Binding-site contacts:
Ligand atom C2 contacts residue PRO116 of chain 1.B at 4.0 Å (hydrophobic).
Ligand atom C1 contacts residue VAL102 of chain 1.B at 4.2 Å (hydrophobic).
Ligand atom C5 contacts residue GLY118 of chain 1.B at 3.9 Å.
Ligand atom N2 contacts residue GLY118 of chain 1.B at 2.9 Å.
Ligand atom N3 contacts residue GLY118 of chain 1.B at 4.1 Å.
Ligand atom O1 contacts residue VAL102 of chain 1.B at 3.5 Å.
Ligand atom C1 contacts residue PRO116 of chain 1.B at 4.0 Å (hydrophobic).
Ligand atom N3 contacts residue ASP100 of chain 1.B at 3.6 Å.
Ligand atom C6 contacts residue ALA101 of chain 1.B at 4.5 Å (hydrophobic).
Ligand atom O1 contacts residue ASP100 of chain 1.B at 3.3 Å (salt-bridge).
Ligand atom N3 contacts residue ALA101 of chain 1.B at 3.7 Å.
Ligand atom N1 contacts residue PRO116 of chain 1.B at 3.6 Å.
Ligand atom O1 contacts residue ALA101 of chain 1.B at 4.3 Å.
Ligand atom C4 contacts residue PRO116 of chain 1.B at 4.2 Å (hydrophobic).
Ligand atom C1 contacts residue ALA101 of chain 1.B at 4.4 Å (hydrophobic).
Ligand atom C3 contacts residue PRO116 of chain 1.B at 3.8 Å (hydrophobic).
Ligand atom N2 contacts residue VAL117 of chain 1.B at 4.0 Å.
Ligand atom C1 contacts residue ASP100 of chain 1.B at 4.2 Å.
Ligand atom N2 contacts residue PRO116 of chain 1.B at 4.2 Å.
Ligand atom C6 contacts residue ASP100 of chain 1.B at 4.4 Å.
Ligand atom C6 contacts residue PRO116 of chain 1.B at 3.6 Å (hydrophobic).
Ligand atom O2 contacts residue PRO116 of chain 1.B at 4.4 Å.
Ligand atom N3 contacts residue PRO116 of chain 1.B at 3.8 Å.
Ligand atom C6 contacts residue GLY118 of chain 1.B at 3.9 Å.

Sequence of chain 1.B:
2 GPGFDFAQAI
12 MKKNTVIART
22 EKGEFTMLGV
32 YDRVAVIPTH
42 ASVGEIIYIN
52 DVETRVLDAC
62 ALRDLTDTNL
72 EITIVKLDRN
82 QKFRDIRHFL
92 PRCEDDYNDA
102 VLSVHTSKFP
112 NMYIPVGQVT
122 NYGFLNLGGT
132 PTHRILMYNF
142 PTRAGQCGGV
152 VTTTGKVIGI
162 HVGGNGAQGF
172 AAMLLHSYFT

The small molecule below binds the protein below.
Small molecule (SMILES): Oc1cc(O)n2ccnc2n1